Binding-site contacts:
Ligand atom O56 contacts residue GLY50 of chain 1.C at 3.4 Å (h-bond).
Ligand atom C50 contacts residue GLN89 of chain 1.C at 3.7 Å.
Ligand atom C67 contacts residue GLY50 of chain 1.C at 3.3 Å.
Ligand atom C82 contacts residue TYR87 of chain 1.C at 3.8 Å (hydrophobic).
Ligand atom C3 contacts residue GLY246 of chain 1.C at 3.8 Å.
Ligand atom C58 contacts residue ASP244 of chain 1.C at 3.4 Å.
Ligand atom C72 contacts residue THR88 of chain 1.C at 3.6 Å.
Ligand atom C3 contacts residue TYR87 of chain 1.C at 3.7 Å (hydrophobic).
Ligand atom C20 contacts residue ILE126 of chain 1.C at 3.8 Å (hydrophobic).
Ligand atom C8 contacts residue GLY246 of chain 1.C at 3.8 Å.
Ligand atom C50 contacts residue TYR87 of chain 1.C at 3.7 Å (hydrophobic).
Ligand atom N1 contacts residue GLY246 of chain 1.C at 3.0 Å (h-bond).
Ligand atom O56 contacts residue SER51 of chain 1.C at 3.8 Å.
Ligand atom C40 contacts residue GLN89 of chain 1.C at 3.7 Å.
Ligand atom O56 contacts residue ASP48 of chain 1.C at 2.7 Å (salt-bridge).
Ligand atom O49 contacts residue TYR87 of chain 1.C at 3.5 Å.
Ligand atom O49 contacts residue GLN89 of chain 1.C at 3.4 Å (h-bond).
Ligand atom C32 contacts residue GLY246 of chain 1.C at 3.3 Å.
Ligand atom C70 contacts residue PRO86 of chain 1.C at 3.6 Å (hydrophobic).
Ligand atom N1 contacts residue THR247 of chain 1.C at 3.6 Å.
Ligand atom C5 contacts residue ASP48 of chain 1.C at 3.6 Å.
Ligand atom C5 contacts residue TYR87 of chain 1.C at 3.7 Å (hydrophobic).
Ligand atom C26 contacts residue THR248 of chain 1.C at 3.5 Å.
Ligand atom C74 contacts residue THR88 of chain 1.C at 3.4 Å.
Ligand atom C26 contacts residue GLY246 of chain 1.C at 3.7 Å.
Ligand atom N61 contacts residue ASP244 of chain 1.C at 2.9 Å (salt-bridge).
Ligand atom C34 contacts residue THR247 of chain 1.C at 3.8 Å.
Ligand atom C63 contacts residue GLY50 of chain 1.C at 3.5 Å.
Ligand atom C82 contacts residue VAL85 of chain 1.C at 3.6 Å (hydrophobic).
Ligand atom C54 contacts residue ASP244 of chain 1.C at 3.7 Å.
Ligand atom C37 contacts residue GLN89 of chain 1.C at 3.8 Å.
Ligand atom N61 contacts residue GLY50 of chain 1.C at 3.0 Å (h-bond).
Ligand atom C10 contacts residue ILE134 of chain 1.C at 3.8 Å (hydrophobic).
Ligand atom O56 contacts residue TYR87 of chain 1.C at 3.5 Å.
Ligand atom N29 contacts residue THR248 of chain 1.C at 3.4 Å (h-bond).
Ligand atom O49 contacts residue THR88 of chain 1.C at 3.5 Å.
Ligand atom C5 contacts residue GLY246 of chain 1.C at 3.7 Å.
Ligand atom C63 contacts residue ASP244 of chain 1.C at 3.6 Å.
Ligand atom C54 contacts residue ASP48 of chain 1.C at 3.8 Å.
Ligand atom O43 contacts residue ARG251 of chain 1.C at 3.5 Å (salt-bridge).

Sequence of chain 1.C:
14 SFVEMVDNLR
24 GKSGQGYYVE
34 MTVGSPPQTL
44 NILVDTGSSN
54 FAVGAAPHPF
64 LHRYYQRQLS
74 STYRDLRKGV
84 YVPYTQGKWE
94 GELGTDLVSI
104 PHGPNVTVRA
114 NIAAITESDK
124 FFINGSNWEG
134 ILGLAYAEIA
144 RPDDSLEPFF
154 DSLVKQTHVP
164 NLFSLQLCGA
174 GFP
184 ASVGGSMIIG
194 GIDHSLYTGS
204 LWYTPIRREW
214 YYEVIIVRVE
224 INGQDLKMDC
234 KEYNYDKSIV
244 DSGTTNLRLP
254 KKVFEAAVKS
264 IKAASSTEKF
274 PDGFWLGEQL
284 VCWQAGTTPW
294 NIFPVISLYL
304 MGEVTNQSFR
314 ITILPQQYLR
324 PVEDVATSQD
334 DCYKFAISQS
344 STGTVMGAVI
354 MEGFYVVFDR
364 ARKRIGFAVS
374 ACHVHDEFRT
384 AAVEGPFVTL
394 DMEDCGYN

This small molecule binds to this protein.
Small molecule (SMILES): COCc1cc2cc(c1)C(=O)N[C@H]([C@H](O)CNCc1cccc(C(C)C)c1)C[C@H](C)CCOCCCCN2